This protein binds this small molecule.
Small molecule (SMILES): CC(=O)N[C@@H]1[C@@H](O)[C@H](O)[C@@H](CO)O[C@H]1O

Binding-site contacts:
Ligand atom N2 contacts residue TRP357 of chain 2.A at 3.0 Å (h-bond).
Ligand atom N2 contacts residue ASN65 of chain 2.A at 3.1 Å (h-bond).
Ligand atom C5 contacts residue TRP357 of chain 2.A at 3.7 Å (hydrophobic).
Ligand atom C1 contacts residue ASN65 of chain 2.A at 1.5 Å.
Ligand atom O3 contacts residue TRP357 of chain 2.A at 3.9 Å.
Ligand atom C4 contacts residue ASN65 of chain 2.A at 4.2 Å.
Ligand atom O6 contacts residue ASN65 of chain 2.A at 4.4 Å.
Ligand atom C3 contacts residue TRP357 of chain 2.A at 3.4 Å (hydrophobic).
Ligand atom C2 contacts residue ASN65 of chain 2.A at 2.5 Å.
Ligand atom O4 contacts residue TRP357 of chain 2.A at 4.1 Å.
Ligand atom C7 contacts residue ASN65 of chain 2.A at 3.7 Å.
Ligand atom C5 contacts residue ASN65 of chain 2.A at 3.7 Å.
Ligand atom O5 contacts residue TRP357 of chain 2.A at 4.1 Å.
Ligand atom O5 contacts residue ASN65 of chain 2.A at 2.3 Å (h-bond).
Ligand atom C1 contacts residue TRP357 of chain 2.A at 3.6 Å (hydrophobic).
Ligand atom C3 contacts residue ASN65 of chain 2.A at 3.8 Å.
Ligand atom C8 contacts residue TRP357 of chain 2.A at 3.3 Å (hydrophobic).
Ligand atom C2 contacts residue TRP357 of chain 2.A at 3.8 Å (hydrophobic).
Ligand atom C4 contacts residue TRP357 of chain 2.A at 4.1 Å (hydrophobic).
Ligand atom C7 contacts residue TRP357 of chain 2.A at 3.6 Å (hydrophobic).
Ligand atom O7 contacts residue ASN65 of chain 2.A at 3.8 Å.

Sequence of chain 2.A:
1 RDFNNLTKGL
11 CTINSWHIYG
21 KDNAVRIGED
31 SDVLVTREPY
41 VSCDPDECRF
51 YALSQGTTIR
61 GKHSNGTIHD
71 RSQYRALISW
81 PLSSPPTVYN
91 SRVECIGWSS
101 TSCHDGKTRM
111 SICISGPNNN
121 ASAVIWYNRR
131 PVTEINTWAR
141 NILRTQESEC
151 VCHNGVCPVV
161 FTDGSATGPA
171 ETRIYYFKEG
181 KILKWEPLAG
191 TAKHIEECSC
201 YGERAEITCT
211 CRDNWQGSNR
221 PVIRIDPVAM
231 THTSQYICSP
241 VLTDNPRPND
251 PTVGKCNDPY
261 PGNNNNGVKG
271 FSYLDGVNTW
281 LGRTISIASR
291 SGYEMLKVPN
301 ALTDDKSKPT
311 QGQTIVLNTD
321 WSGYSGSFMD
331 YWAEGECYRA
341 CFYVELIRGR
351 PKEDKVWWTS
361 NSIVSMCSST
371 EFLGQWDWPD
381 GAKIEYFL